Sequence of chain 1.A:
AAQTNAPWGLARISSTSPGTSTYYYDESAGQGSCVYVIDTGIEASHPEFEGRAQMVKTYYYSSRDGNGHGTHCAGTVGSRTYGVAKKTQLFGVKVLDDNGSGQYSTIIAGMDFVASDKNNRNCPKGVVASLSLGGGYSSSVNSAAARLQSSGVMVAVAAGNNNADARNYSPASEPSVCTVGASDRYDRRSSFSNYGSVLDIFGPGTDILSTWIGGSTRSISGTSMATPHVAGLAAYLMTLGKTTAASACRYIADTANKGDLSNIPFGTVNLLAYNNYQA

Binding-site contacts:
Ligand atom C6 contacts residue GLY134 of chain 1.A at 3.7 Å.
Ligand atom N2 contacts residue SER170 of chain 1.A at 3.4 Å (h-bond).
Ligand atom N1 contacts residue GLY134 of chain 1.A at 3.5 Å.
Ligand atom N2 contacts residue ALA158 of chain 1.A at 4.1 Å.
Ligand atom C3 contacts residue ASN161 of chain 1.A at 3.3 Å.
Ligand atom C5 contacts residue ALA158 of chain 1.A at 3.7 Å (hydrophobic).
Ligand atom C4 contacts residue LEU133 of chain 1.A at 3.8 Å (hydrophobic).
Ligand atom O contacts residue GLY134 of chain 1.A at 3.1 Å.
Ligand atom C5 contacts residue GLY160 of chain 1.A at 3.8 Å.
Ligand atom N1 contacts residue GLY135 of chain 1.A at 4.1 Å.
Ligand atom N contacts residue ASN161 of chain 1.A at 3.4 Å (h-bond).
Ligand atom C2 contacts residue ASN161 of chain 1.A at 3.5 Å.
Ligand atom N1 contacts residue ALA158 of chain 1.A at 3.7 Å.
Ligand atom C4 contacts residue ASN161 of chain 1.A at 4.2 Å.
Ligand atom C4 contacts residue THR223 of chain 1.A at 4.0 Å.
Ligand atom C5 contacts residue GLY134 of chain 1.A at 3.7 Å.
Ligand atom N2 contacts residue ALA172 of chain 1.A at 3.5 Å.
Ligand atom C8 contacts residue GLY135 of chain 1.A at 3.8 Å.
Ligand atom N2 contacts residue GLY134 of chain 1.A at 3.9 Å.
Ligand atom C contacts residue ASN161 of chain 1.A at 3.7 Å.
Ligand atom C8 contacts residue GLY160 of chain 1.A at 3.8 Å.
Ligand atom C4 contacts residue ALA158 of chain 1.A at 3.7 Å (hydrophobic).
Ligand atom C7 contacts residue GLY134 of chain 1.A at 3.9 Å.
Ligand atom O contacts residue GLY135 of chain 1.A at 3.3 Å (h-bond).
Ligand atom C6 contacts residue LEU133 of chain 1.A at 3.9 Å (hydrophobic).
Ligand atom N2 contacts residue ALA159 of chain 1.A at 4.1 Å.
Ligand atom C4 contacts residue SER224 of chain 1.A at 3.6 Å.
Ligand atom N1 contacts residue ALA159 of chain 1.A at 4.1 Å.
Ligand atom N1 contacts residue SER170 of chain 1.A at 4.1 Å.
Ligand atom C1 contacts residue ASN161 of chain 1.A at 3.9 Å.
Ligand atom C4 contacts residue SER132 of chain 1.A at 4.0 Å.
Ligand atom C6 contacts residue GLY160 of chain 1.A at 3.7 Å.
Ligand atom N2 contacts residue GLY135 of chain 1.A at 3.7 Å.
Ligand atom O contacts residue TYR169 of chain 1.A at 3.8 Å.
Ligand atom C8 contacts residue GLY134 of chain 1.A at 3.3 Å.
Ligand atom N2 contacts residue TYR169 of chain 1.A at 3.0 Å.
Ligand atom C3 contacts residue SER224 of chain 1.A at 3.6 Å.
Ligand atom N1 contacts residue LEU133 of chain 1.A at 3.7 Å.
Ligand atom N1 contacts residue GLY160 of chain 1.A at 3.9 Å.
Ligand atom C5 contacts residue LEU133 of chain 1.A at 3.4 Å (hydrophobic).

The small molecule below binds the protein below.
Small molecule (SMILES): CN(C)c1cccc(C(=O)NN)c1